A small-molecule ligand and the protein it binds are described below.
Small molecule (SMILES): CC(C)C(=O)C(=O)O

Binding-site contacts:
Ligand atom O3 contacts residue MET180 of chain 1.A at 4.1 Å.
Ligand atom C5 contacts residue VAL245 of chain 1.A at 3.9 Å (hydrophobic).
Ligand atom C4 contacts residue LEU204 of chain 1.A at 3.8 Å (hydrophobic).
Ligand atom C3 contacts residue VAL262 of chain 1.A at 3.9 Å (hydrophobic).
Ligand atom O3 contacts residue HIS183 of chain 1.A at 3.3 Å (h-bond).
Ligand atom C1 contacts residue MET180 of chain 1.A at 4.3 Å (hydrophobic).
Ligand atom O1 contacts residue HIS183 of chain 1.A at 3.3 Å (h-bond).
Ligand atom C1 contacts residue FE21 of chain 1.B at 2.8 Å.
Ligand atom C3 contacts residue ILE192 of chain 1.A at 4.5 Å (hydrophobic).
Ligand atom C5 contacts residue MET180 of chain 1.A at 3.5 Å (hydrophobic).
Ligand atom O3 contacts residue FE21 of chain 1.B at 2.2 Å.
Ligand atom C2 contacts residue FE21 of chain 1.B at 2.9 Å.
Ligand atom C3 contacts residue ARG162 of chain 1.A at 3.9 Å.
Ligand atom O2 contacts residue ARG162 of chain 1.A at 2.9 Å (salt-bridge).
Ligand atom C1 contacts residue ASP185 of chain 1.A at 4.5 Å.
Ligand atom C1 contacts residue PHE264 of chain 1.A at 4.0 Å (hydrophobic).
Ligand atom O2 contacts residue FE21 of chain 1.B at 4.0 Å.
Ligand atom C2 contacts residue HIS183 of chain 1.A at 4.0 Å.
Ligand atom C2 contacts residue ARG162 of chain 1.A at 4.4 Å.
Ligand atom O1 contacts residue ASP185 of chain 1.A at 3.2 Å (salt-bridge).
Ligand atom C1 contacts residue ARG162 of chain 1.A at 3.9 Å.
Ligand atom O1 contacts residue FE21 of chain 1.B at 2.0 Å.
Ligand atom C3 contacts residue FE21 of chain 1.B at 4.4 Å.
Ligand atom O1 contacts residue PHE264 of chain 1.A at 3.6 Å.
Ligand atom C4 contacts residue VAL262 of chain 1.A at 4.4 Å (hydrophobic).
Ligand atom C1 contacts residue VAL262 of chain 1.A at 4.2 Å (hydrophobic).
Ligand atom C3 contacts residue MET180 of chain 1.A at 4.4 Å (hydrophobic).
Ligand atom O3 contacts residue HIS243 of chain 1.A at 3.1 Å (h-bond).
Ligand atom O2 contacts residue VAL262 of chain 1.A at 3.9 Å.
Ligand atom C4 contacts residue ILE192 of chain 1.A at 3.5 Å (hydrophobic).
Ligand atom C2 contacts residue MET180 of chain 1.A at 4.0 Å (hydrophobic).
Ligand atom O2 contacts residue PHE264 of chain 1.A at 3.7 Å.
Ligand atom O1 contacts residue HIS243 of chain 1.A at 4.3 Å.
Ligand atom C2 contacts residue HIS243 of chain 1.A at 4.2 Å.
Ligand atom C1 contacts residue HIS183 of chain 1.A at 3.9 Å.
Ligand atom C5 contacts residue ARG162 of chain 1.A at 3.5 Å.
Ligand atom O3 contacts residue ASP185 of chain 1.A at 4.4 Å.
Ligand atom O1 contacts residue ILE305 of chain 1.A at 3.5 Å.

Sequence of chain 1.A:
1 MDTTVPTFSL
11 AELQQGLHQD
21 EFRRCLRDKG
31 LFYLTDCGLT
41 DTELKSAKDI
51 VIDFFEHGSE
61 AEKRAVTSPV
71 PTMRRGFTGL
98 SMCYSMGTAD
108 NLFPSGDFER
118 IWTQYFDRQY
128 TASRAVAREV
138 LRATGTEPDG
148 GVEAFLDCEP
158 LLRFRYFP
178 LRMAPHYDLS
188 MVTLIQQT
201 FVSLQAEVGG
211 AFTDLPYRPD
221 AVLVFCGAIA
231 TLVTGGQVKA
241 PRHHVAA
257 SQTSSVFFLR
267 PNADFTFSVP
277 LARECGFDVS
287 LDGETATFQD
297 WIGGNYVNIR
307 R